Sequence of chain 1.E:
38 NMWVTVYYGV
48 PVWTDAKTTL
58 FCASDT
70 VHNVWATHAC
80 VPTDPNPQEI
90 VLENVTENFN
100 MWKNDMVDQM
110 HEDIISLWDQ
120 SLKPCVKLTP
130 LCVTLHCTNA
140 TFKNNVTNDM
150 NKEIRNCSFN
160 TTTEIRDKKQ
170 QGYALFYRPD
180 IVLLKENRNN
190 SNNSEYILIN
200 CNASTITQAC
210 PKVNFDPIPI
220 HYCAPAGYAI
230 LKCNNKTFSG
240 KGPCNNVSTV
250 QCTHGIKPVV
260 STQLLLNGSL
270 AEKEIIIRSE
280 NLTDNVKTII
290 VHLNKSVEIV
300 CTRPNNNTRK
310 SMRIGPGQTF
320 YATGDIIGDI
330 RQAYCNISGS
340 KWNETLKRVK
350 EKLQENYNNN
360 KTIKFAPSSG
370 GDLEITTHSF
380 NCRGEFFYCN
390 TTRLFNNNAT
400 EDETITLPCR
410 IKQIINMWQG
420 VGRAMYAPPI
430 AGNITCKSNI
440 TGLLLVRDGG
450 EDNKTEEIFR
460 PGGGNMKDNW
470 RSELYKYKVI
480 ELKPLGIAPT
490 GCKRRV

The protein below binds the small molecule below.
Small molecule (SMILES): CC(=O)N[C@@H]1[C@@H](O)[C@H](O)[C@@H](CO)O[C@H]1O

Sequence of chain 1.F:
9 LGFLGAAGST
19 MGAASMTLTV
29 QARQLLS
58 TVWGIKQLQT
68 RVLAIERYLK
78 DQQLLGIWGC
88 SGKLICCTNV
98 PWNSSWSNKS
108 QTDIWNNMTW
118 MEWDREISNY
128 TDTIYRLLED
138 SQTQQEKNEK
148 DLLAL

Binding-site contacts:
Ligand atom O5 contacts residue ASN93 of chain 1.E at 2.4 Å (h-bond).
Ligand atom C5 contacts residue ASN93 of chain 1.E at 3.7 Å.
Ligand atom O7 contacts residue SER17 of chain 1.F at 3.5 Å.
Ligand atom C7 contacts residue ASN93 of chain 1.E at 3.9 Å.
Ligand atom C8 contacts residue ALA14 of chain 1.F at 4.2 Å (hydrophobic).
Ligand atom N2 contacts residue GLU92 of chain 1.E at 4.0 Å.
Ligand atom C2 contacts residue ASN93 of chain 1.E at 2.4 Å.
Ligand atom N2 contacts residue ASN93 of chain 1.E at 2.8 Å (h-bond).
Ligand atom C3 contacts residue ASN93 of chain 1.E at 3.8 Å.
Ligand atom C7 contacts residue GLU92 of chain 1.E at 4.4 Å.
Ligand atom C1 contacts residue ASN93 of chain 1.E at 1.4 Å.
Ligand atom C8 contacts residue SER17 of chain 1.F at 4.2 Å.
Ligand atom C4 contacts residue ASN93 of chain 1.E at 4.2 Å.
Ligand atom C8 contacts residue GLU92 of chain 1.E at 3.8 Å.
Ligand atom C7 contacts residue SER17 of chain 1.F at 4.1 Å.